Sequence of chain 1.B:
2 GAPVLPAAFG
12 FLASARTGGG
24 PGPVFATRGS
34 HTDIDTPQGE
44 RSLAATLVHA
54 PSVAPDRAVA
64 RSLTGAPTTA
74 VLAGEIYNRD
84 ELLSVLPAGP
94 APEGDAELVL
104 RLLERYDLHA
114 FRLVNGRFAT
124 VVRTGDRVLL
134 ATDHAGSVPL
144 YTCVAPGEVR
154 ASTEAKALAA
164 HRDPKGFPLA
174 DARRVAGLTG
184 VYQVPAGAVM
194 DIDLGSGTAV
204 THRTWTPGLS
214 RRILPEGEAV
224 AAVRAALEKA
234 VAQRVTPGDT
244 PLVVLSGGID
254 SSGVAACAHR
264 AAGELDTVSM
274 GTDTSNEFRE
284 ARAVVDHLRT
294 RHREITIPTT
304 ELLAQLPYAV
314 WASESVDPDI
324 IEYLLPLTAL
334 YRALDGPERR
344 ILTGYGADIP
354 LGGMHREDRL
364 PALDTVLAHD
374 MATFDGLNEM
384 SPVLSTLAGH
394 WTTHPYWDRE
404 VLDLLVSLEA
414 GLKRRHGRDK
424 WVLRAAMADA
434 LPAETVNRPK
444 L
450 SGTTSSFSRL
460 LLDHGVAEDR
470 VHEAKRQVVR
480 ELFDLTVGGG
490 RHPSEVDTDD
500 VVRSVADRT

Binding-site contacts:
Ligand atom OXT contacts residue ASP351 of chain 1.B at 3.3 Å.
Ligand atom NH1 contacts residue GLU382 of chain 1.B at 2.7 Å (salt-bridge).
Ligand atom N contacts residue ASP351 of chain 1.B at 3.6 Å (salt-bridge).
Ligand atom O contacts residue APC1 of chain 1.G at 3.7 Å.
Ligand atom C contacts residue GLY349 of chain 1.B at 3.4 Å.
Ligand atom NE contacts residue ILE352 of chain 1.B at 4.0 Å.
Ligand atom O contacts residue GLY349 of chain 1.B at 2.8 Å (h-bond).
Ligand atom N contacts residue APC1 of chain 1.G at 3.1 Å (h-bond).
Ligand atom O contacts residue MG1 of chain 1.F at 4.0 Å.
Ligand atom NH1 contacts residue ILE352 of chain 1.B at 3.4 Å.
Ligand atom C1 contacts residue APC1 of chain 1.G at 3.5 Å.
Ligand atom OXT contacts residue ALA350 of chain 1.B at 3.8 Å.
Ligand atom CZ contacts residue GLU382 of chain 1.B at 4.0 Å.
Ligand atom NH1 contacts residue LEU380 of chain 1.B at 4.0 Å.
Ligand atom CB contacts residue GLU382 of chain 1.B at 4.0 Å.
Ligand atom O contacts residue ASP351 of chain 1.B at 3.9 Å.
Ligand atom C3 contacts residue MET357 of chain 1.B at 3.4 Å (hydrophobic).
Ligand atom OXT contacts residue ILE352 of chain 1.B at 3.7 Å.
Ligand atom C contacts residue ASP351 of chain 1.B at 3.6 Å.
Ligand atom CG contacts residue TYR326 of chain 1.B at 3.4 Å (hydrophobic).
Ligand atom O2 contacts residue TYR326 of chain 1.B at 3.8 Å.
Ligand atom CA contacts residue ASP351 of chain 1.B at 3.8 Å.
Ligand atom NE contacts residue GLU382 of chain 1.B at 3.9 Å.
Ligand atom C1 contacts residue TYR326 of chain 1.B at 3.8 Å (hydrophobic).
Ligand atom OXT contacts residue GLY349 of chain 1.B at 3.1 Å.
Ligand atom C2 contacts residue ASP351 of chain 1.B at 3.3 Å.
Ligand atom NH2 contacts residue ASP373 of chain 1.B at 3.6 Å (salt-bridge).
Ligand atom CB contacts residue TYR348 of chain 1.B at 3.4 Å (hydrophobic).
Ligand atom CD contacts residue ILE352 of chain 1.B at 4.0 Å (hydrophobic).
Ligand atom C2 contacts residue APC1 of chain 1.G at 3.8 Å.
Ligand atom CD contacts residue TYR348 of chain 1.B at 4.0 Å (hydrophobic).
Ligand atom CZ contacts residue ILE352 of chain 1.B at 3.8 Å (hydrophobic).
Ligand atom C1 contacts residue ASP351 of chain 1.B at 3.9 Å.
Ligand atom O1 contacts residue MET357 of chain 1.B at 3.7 Å.
Ligand atom O2 contacts residue MET357 of chain 1.B at 2.9 Å (h-bond).
Ligand atom O contacts residue TYR348 of chain 1.B at 3.7 Å.
Ligand atom O1 contacts residue ASP351 of chain 1.B at 4.0 Å.
Ligand atom CD contacts residue GLU382 of chain 1.B at 2.9 Å.
Ligand atom C2 contacts residue LYS443 of chain 1.B at 3.4 Å.
Ligand atom CG contacts residue GLU382 of chain 1.B at 3.9 Å.

The small molecule below binds the protein below.
Small molecule (SMILES): N=C(N)NCCC[C@H](NCCC(=O)O)C(=O)O